A protein and the small-molecule ligand that binds it are described below.
Small molecule (SMILES): COC(=O)CCCN

Sequence of chain 1.B:
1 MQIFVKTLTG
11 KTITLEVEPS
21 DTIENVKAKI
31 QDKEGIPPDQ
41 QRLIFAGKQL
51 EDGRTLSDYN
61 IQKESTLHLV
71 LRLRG

Sequence of chain 1.A:
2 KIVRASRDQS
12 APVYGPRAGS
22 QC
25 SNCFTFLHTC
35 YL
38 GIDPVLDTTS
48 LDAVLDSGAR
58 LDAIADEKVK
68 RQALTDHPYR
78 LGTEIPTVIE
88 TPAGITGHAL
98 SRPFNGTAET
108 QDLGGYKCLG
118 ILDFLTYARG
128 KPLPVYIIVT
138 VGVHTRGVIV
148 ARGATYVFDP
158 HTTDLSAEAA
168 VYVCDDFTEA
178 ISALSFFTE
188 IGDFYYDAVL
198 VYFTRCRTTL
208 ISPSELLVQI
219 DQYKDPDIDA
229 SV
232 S

Binding-site contacts:
Ligand atom CH3 contacts residue GLY20 of chain 1.A at 4.5 Å.
Ligand atom C contacts residue VAL140 of chain 1.A at 4.1 Å (hydrophobic).
Ligand atom CB contacts residue SER21 of chain 1.A at 4.0 Å.
Ligand atom C contacts residue CYS23 of chain 1.A at 4.0 Å (hydrophobic).
Ligand atom C1 contacts residue GLY20 of chain 1.A at 4.4 Å.
Ligand atom C1 contacts residue SER21 of chain 1.A at 3.6 Å.
Ligand atom N contacts residue TYR76 of chain 1.A at 3.7 Å.
Ligand atom C1 contacts residue GLY75 of chain 1.B at 2.3 Å.
Ligand atom C contacts residue GLY20 of chain 1.A at 3.2 Å.
Ligand atom C contacts residue TYR76 of chain 1.A at 4.4 Å (hydrophobic).
Ligand atom CB contacts residue VAL140 of chain 1.A at 3.8 Å (hydrophobic).
Ligand atom N contacts residue VAL140 of chain 1.A at 2.6 Å (h-bond).
Ligand atom N contacts residue CYS23 of chain 1.A at 3.0 Å (h-bond).
Ligand atom CH3 contacts residue HIS141 of chain 1.A at 3.7 Å.
Ligand atom C contacts residue HIS141 of chain 1.A at 4.2 Å.
Ligand atom C1 contacts residue CYS23 of chain 1.A at 2.7 Å (hydrophobic).
Ligand atom O contacts residue TYR76 of chain 1.A at 3.5 Å.
Ligand atom C1 contacts residue TYR76 of chain 1.A at 3.7 Å (hydrophobic).
Ligand atom OXT contacts residue GLY20 of chain 1.A at 3.8 Å.
Ligand atom CG contacts residue VAL140 of chain 1.A at 3.2 Å (hydrophobic).
Ligand atom CG contacts residue HIS141 of chain 1.A at 4.0 Å.
Ligand atom O contacts residue SER21 of chain 1.A at 3.7 Å.
Ligand atom CG contacts residue CYS23 of chain 1.A at 2.6 Å (hydrophobic).
Ligand atom O contacts residue GLY20 of chain 1.A at 2.9 Å (h-bond).
Ligand atom N contacts residue GLY75 of chain 1.B at 1.3 Å.
Ligand atom C1 contacts residue VAL140 of chain 1.A at 3.6 Å (hydrophobic).
Ligand atom OXT contacts residue HIS141 of chain 1.A at 3.1 Å.
Ligand atom CG contacts residue GLY20 of chain 1.A at 3.7 Å.
Ligand atom OXT contacts residue VAL140 of chain 1.A at 4.2 Å.
Ligand atom CG contacts residue GLY75 of chain 1.B at 4.2 Å.
Ligand atom CB contacts residue GLY20 of chain 1.A at 3.6 Å.
Ligand atom CH3 contacts residue VAL140 of chain 1.A at 4.1 Å (hydrophobic).
Ligand atom N contacts residue THR142 of chain 1.A at 4.4 Å.
Ligand atom OXT contacts residue GLN10 of chain 1.A at 4.2 Å.
Ligand atom CG contacts residue GLN10 of chain 1.A at 4.3 Å.
Ligand atom CH3 contacts residue TYR76 of chain 1.A at 3.8 Å (hydrophobic).
Ligand atom CB contacts residue GLY75 of chain 1.B at 3.4 Å.
Ligand atom N contacts residue ARG74 of chain 1.B at 4.1 Å.
Ligand atom C contacts residue GLN10 of chain 1.A at 4.4 Å.
Ligand atom CB contacts residue CYS23 of chain 1.A at 1.7 Å (hydrophobic).